A small-molecule ligand and the protein it binds are described below.
Small molecule (SMILES): CC(=O)N[C@@H]1[C@@H](O)[C@H](O)[C@@H](CO)O[C@H]1O

Binding-site contacts:
Ligand atom C1 contacts residue ASN448 of chain 1.F at 1.5 Å.
Ligand atom N2 contacts residue ASN448 of chain 1.F at 3.4 Å (h-bond).
Ligand atom N2 contacts residue THR450 of chain 1.F at 4.5 Å.
Ligand atom C2 contacts residue ASN448 of chain 1.F at 2.9 Å.
Ligand atom O5 contacts residue ASN448 of chain 1.F at 2.2 Å (h-bond).
Ligand atom C1 contacts residue ASP485 of chain 1.F at 3.9 Å.
Ligand atom O7 contacts residue ASN448 of chain 1.F at 4.4 Å.
Ligand atom C1 contacts residue THR451 of chain 1.F at 3.9 Å.
Ligand atom C8 contacts residue THR451 of chain 1.F at 4.0 Å.
Ligand atom C8 contacts residue ASP485 of chain 1.F at 3.9 Å.
Ligand atom C3 contacts residue ASN448 of chain 1.F at 3.9 Å.
Ligand atom C6 contacts residue ASN448 of chain 1.F at 4.1 Å.
Ligand atom C7 contacts residue THR451 of chain 1.F at 4.0 Å.
Ligand atom C1 contacts residue THR450 of chain 1.F at 4.3 Å.
Ligand atom C2 contacts residue THR451 of chain 1.F at 3.9 Å.
Ligand atom C4 contacts residue ASN448 of chain 1.F at 4.2 Å.
Ligand atom C5 contacts residue ASN448 of chain 1.F at 3.3 Å.
Ligand atom N2 contacts residue THR451 of chain 1.F at 3.2 Å.
Ligand atom O5 contacts residue THR450 of chain 1.F at 4.1 Å.
Ligand atom O6 contacts residue ASN448 of chain 1.F at 3.9 Å.
Ligand atom C2 contacts residue THR450 of chain 1.F at 3.6 Å.
Ligand atom C7 contacts residue ASN448 of chain 1.F at 4.1 Å.
Ligand atom C7 contacts residue ASP485 of chain 1.F at 4.4 Å.

Sequence of chain 1.F:
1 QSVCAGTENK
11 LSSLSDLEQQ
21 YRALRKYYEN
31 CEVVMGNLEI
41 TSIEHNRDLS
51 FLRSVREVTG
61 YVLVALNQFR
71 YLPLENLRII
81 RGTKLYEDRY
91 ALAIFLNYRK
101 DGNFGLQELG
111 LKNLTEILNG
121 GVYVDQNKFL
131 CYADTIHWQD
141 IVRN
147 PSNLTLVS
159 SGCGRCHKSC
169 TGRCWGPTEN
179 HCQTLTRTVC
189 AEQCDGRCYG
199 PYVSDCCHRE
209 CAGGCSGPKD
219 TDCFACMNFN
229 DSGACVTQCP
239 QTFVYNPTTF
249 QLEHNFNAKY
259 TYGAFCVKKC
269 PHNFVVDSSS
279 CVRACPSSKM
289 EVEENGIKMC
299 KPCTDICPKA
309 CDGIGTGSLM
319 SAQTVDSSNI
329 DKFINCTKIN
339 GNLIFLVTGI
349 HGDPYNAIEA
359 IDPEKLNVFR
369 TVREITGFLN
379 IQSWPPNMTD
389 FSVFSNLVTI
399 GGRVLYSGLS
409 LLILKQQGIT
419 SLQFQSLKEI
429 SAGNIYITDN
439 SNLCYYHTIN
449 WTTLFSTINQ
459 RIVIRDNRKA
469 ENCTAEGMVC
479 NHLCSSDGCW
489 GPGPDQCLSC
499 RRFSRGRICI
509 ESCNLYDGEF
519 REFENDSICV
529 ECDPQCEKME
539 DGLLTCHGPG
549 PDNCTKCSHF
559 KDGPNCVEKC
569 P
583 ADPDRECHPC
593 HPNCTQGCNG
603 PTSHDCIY